Binding-site contacts:
Ligand atom C35 contacts residue HIS226 of chain 1.B at 3.2 Å.
Ligand atom C32 contacts residue HIS226 of chain 1.B at 3.1 Å.
Ligand atom O26 contacts residue PHE269 of chain 1.B at 3.0 Å.
Ligand atom C12 contacts residue PRO271 of chain 1.B at 3.5 Å (hydrophobic).
Ligand atom C53 contacts residue LEU216 of chain 1.B at 3.3 Å (hydrophobic).
Ligand atom C27 contacts residue HIS226 of chain 1.B at 3.0 Å.
Ligand atom C16 contacts residue ARG281 of chain 1.B at 3.1 Å.
Ligand atom C35 contacts residue LEU227 of chain 1.B at 3.8 Å (hydrophobic).
Ligand atom C32 contacts residue LEU227 of chain 1.B at 3.2 Å (hydrophobic).
Ligand atom C12 contacts residue THR273 of chain 1.B at 3.6 Å.
Ligand atom C6 contacts residue LEU272 of chain 1.B at 3.4 Å (hydrophobic).
Ligand atom N20 contacts residue LEU360 of chain 1.B at 3.9 Å.
Ligand atom C38 contacts residue HIS226 of chain 1.B at 3.0 Å.
Ligand atom S1 contacts residue GLN278 of chain 1.B at 4.0 Å.
Ligand atom S1 contacts residue LEU283 of chain 1.B at 3.1 Å.
Ligand atom O49 contacts residue LEU216 of chain 1.B at 3.7 Å.
Ligand atom C15 contacts residue GLN279 of chain 1.B at 3.4 Å.
Ligand atom C16 contacts residue GLN279 of chain 1.B at 2.9 Å.
Ligand atom C24 contacts residue HIS226 of chain 1.B at 3.9 Å.
Ligand atom C43 contacts residue HIS226 of chain 1.B at 3.0 Å.
Ligand atom O76 contacts residue THR273 of chain 1.B at 3.9 Å.
Ligand atom C64 contacts residue ARG275 of chain 1.B at 3.4 Å.
Ligand atom C6 contacts residue PRO271 of chain 1.B at 3.3 Å (hydrophobic).
Ligand atom C27 contacts residue ALA230 of chain 1.B at 4.0 Å (hydrophobic).
Ligand atom C13 contacts residue THR273 of chain 1.B at 2.7 Å.
Ligand atom C21 contacts residue LEU272 of chain 1.B at 3.9 Å (hydrophobic).
Ligand atom C10 contacts residue LEU360 of chain 1.B at 3.5 Å (hydrophobic).
Ligand atom O26 contacts residue ALA230 of chain 1.B at 3.6 Å.
Ligand atom C60 contacts residue ARG275 of chain 1.B at 3.8 Å.
Ligand atom C10 contacts residue PRO271 of chain 1.B at 3.5 Å (hydrophobic).
Ligand atom S1 contacts residue THR273 of chain 1.B at 3.4 Å (h-bond).
Ligand atom C13 contacts residue PRO271 of chain 1.B at 3.4 Å (hydrophobic).
Ligand atom C12 contacts residue LEU360 of chain 1.B at 3.9 Å (hydrophobic).
Ligand atom C41 contacts residue HIS226 of chain 1.B at 3.6 Å.
Ligand atom C21 contacts residue PRO271 of chain 1.B at 3.4 Å (hydrophobic).
Ligand atom N20 contacts residue GLN279 of chain 1.B at 3.8 Å.
Ligand atom O49 contacts residue ASP223 of chain 1.B at 3.3 Å (salt-bridge).
Ligand atom C24 contacts residue PHE269 of chain 1.B at 3.9 Å (hydrophobic).
Ligand atom C5 contacts residue PRO271 of chain 1.B at 3.8 Å (hydrophobic).
Ligand atom C6 contacts residue THR273 of chain 1.B at 3.1 Å.

Sequence of chain 1.B:
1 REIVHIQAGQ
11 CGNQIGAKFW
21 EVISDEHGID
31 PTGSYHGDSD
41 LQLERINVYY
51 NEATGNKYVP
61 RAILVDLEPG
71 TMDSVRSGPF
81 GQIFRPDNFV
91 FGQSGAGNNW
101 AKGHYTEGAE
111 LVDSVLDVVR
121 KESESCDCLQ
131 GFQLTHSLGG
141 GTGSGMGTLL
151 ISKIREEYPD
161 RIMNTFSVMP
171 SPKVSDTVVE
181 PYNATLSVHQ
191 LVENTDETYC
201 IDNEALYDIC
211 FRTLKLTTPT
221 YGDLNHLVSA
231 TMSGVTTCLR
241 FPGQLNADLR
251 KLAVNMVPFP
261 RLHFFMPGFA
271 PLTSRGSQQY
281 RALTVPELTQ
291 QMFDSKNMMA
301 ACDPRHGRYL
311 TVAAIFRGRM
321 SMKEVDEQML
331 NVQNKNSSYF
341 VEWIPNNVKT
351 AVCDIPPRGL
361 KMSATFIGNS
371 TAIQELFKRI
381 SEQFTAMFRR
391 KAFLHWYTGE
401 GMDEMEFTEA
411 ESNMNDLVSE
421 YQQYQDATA

The small molecule below binds the protein below.
Small molecule (SMILES): C/C(=C\c1csc(C)n1)[C@@H]1C[C@@H]2O[C@@H]2CCC[C@H](C)[C@H](O)[C@@H](C)C(=O)C(C)(C)[C@@H](O)CC(=O)O1